This small molecule binds to this protein.
Small molecule (SMILES): CC(=O)N[C@H]1[C@@H](O[C@H]2[C@H](O)[C@@H](NC(C)=O)CO[C@@H]2CO)O[C@H](CO)[C@@H](O)[C@@H]1O

Binding-site contacts:
Ligand atom C8 contacts residue CYS136 of chain 1.A at 4.2 Å (hydrophobic).
Ligand atom C7 contacts residue ALA135 of chain 1.A at 4.2 Å (hydrophobic).
Ligand atom C1 contacts residue GLU66 of chain 1.A at 4.1 Å.
Ligand atom O4 contacts residue ARG221 of chain 1.A at 4.3 Å.
Ligand atom O3 contacts residue ARG221 of chain 1.A at 2.5 Å (salt-bridge).
Ligand atom C7 contacts residue CYS90 of chain 1.A at 4.0 Å (hydrophobic).
Ligand atom C2 contacts residue ASN87 of chain 1.A at 2.5 Å.
Ligand atom C3 contacts residue ASN87 of chain 1.A at 3.8 Å.
Ligand atom C2 contacts residue GLU66 of chain 1.A at 4.2 Å.
Ligand atom C8 contacts residue ASN87 of chain 1.A at 4.2 Å.
Ligand atom C4 contacts residue ASN87 of chain 1.A at 4.3 Å.
Ligand atom N2 contacts residue ASN64 of chain 1.A at 4.4 Å.
Ligand atom N2 contacts residue GLU66 of chain 1.A at 3.1 Å.
Ligand atom O6 contacts residue GLU86 of chain 1.A at 3.0 Å (salt-bridge).
Ligand atom C7 contacts residue ARG221 of chain 1.A at 4.0 Å.
Ligand atom C1 contacts residue ASN87 of chain 1.A at 1.5 Å.
Ligand atom C4 contacts residue ARG221 of chain 1.A at 4.0 Å.
Ligand atom O7 contacts residue ASN64 of chain 1.A at 2.9 Å (h-bond).
Ligand atom C5 contacts residue ASN87 of chain 1.A at 3.7 Å.
Ligand atom N2 contacts residue ASN87 of chain 1.A at 2.4 Å (h-bond).
Ligand atom C7 contacts residue ASN64 of chain 1.A at 3.8 Å.
Ligand atom C3 contacts residue ARG221 of chain 1.A at 3.6 Å.
Ligand atom C8 contacts residue CYS90 of chain 1.A at 4.1 Å (hydrophobic).
Ligand atom O7 contacts residue ASN87 of chain 1.A at 2.4 Å (h-bond).
Ligand atom C6 contacts residue GLU86 of chain 1.A at 4.2 Å.
Ligand atom C8 contacts residue ARG221 of chain 1.A at 4.0 Å.
Ligand atom N2 contacts residue ARG221 of chain 1.A at 4.5 Å.
Ligand atom O7 contacts residue ALA135 of chain 1.A at 4.3 Å.
Ligand atom C8 contacts residue SER137 of chain 1.A at 3.9 Å.
Ligand atom C2 contacts residue ARG221 of chain 1.A at 4.1 Å.
Ligand atom O5 contacts residue ASN87 of chain 1.A at 2.4 Å (h-bond).
Ligand atom C8 contacts residue ALA135 of chain 1.A at 3.2 Å (hydrophobic).
Ligand atom C2 contacts residue ARG221 of chain 1.A at 4.5 Å.
Ligand atom O7 contacts residue ARG221 of chain 1.A at 4.1 Å.
Ligand atom O7 contacts residue CYS90 of chain 1.A at 3.1 Å.
Ligand atom O7 contacts residue GLU66 of chain 1.A at 4.4 Å.
Ligand atom C8 contacts residue GLU66 of chain 1.A at 4.4 Å.
Ligand atom C7 contacts residue GLU66 of chain 1.A at 3.8 Å.
Ligand atom C7 contacts residue ASN87 of chain 1.A at 2.7 Å.

Sequence of chain 1.A:
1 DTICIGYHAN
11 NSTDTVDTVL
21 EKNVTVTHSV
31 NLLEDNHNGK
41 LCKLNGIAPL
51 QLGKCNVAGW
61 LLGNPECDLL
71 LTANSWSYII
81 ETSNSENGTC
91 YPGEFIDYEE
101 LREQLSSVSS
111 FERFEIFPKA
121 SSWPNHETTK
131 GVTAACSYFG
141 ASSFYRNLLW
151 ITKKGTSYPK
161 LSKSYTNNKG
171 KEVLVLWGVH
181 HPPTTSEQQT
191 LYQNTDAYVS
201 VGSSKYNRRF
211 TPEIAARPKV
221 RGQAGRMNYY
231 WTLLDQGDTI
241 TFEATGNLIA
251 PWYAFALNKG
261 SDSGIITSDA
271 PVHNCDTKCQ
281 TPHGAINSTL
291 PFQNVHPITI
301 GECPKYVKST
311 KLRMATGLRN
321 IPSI